A small-molecule ligand and the protein it binds are described below.
Small molecule (SMILES): CC(=O)N[C@@H]1[C@@H](O)[C@H](O)[C@@H](CO)O[C@H]1O

Binding-site contacts:
Ligand atom O7 contacts residue ASN78 of chain 1.A at 2.8 Å (h-bond).
Ligand atom C7 contacts residue ASN78 of chain 1.A at 3.2 Å.
Ligand atom C4 contacts residue ASN78 of chain 1.A at 4.2 Å.
Ligand atom N2 contacts residue ASN78 of chain 1.A at 3.1 Å (h-bond).
Ligand atom O5 contacts residue ASN78 of chain 1.A at 2.4 Å (h-bond).
Ligand atom C2 contacts residue ASN78 of chain 1.A at 2.4 Å.
Ligand atom C5 contacts residue ASN78 of chain 1.A at 3.7 Å.
Ligand atom C1 contacts residue ASN78 of chain 1.A at 1.4 Å.
Ligand atom C3 contacts residue ASN78 of chain 1.A at 3.7 Å.

Sequence of chain 1.A:
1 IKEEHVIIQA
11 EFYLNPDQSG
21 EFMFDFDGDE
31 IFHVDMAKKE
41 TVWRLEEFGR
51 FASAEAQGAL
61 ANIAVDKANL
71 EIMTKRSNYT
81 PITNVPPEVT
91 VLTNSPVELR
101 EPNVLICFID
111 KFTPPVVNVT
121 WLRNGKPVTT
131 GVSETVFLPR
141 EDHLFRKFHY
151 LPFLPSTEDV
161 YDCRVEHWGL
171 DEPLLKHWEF